Binding-site contacts:
Ligand atom C23 contacts residue MET82 of chain 1.A at 3.8 Å (hydrophobic).
Ligand atom C25 contacts residue GLY180 of chain 1.A at 3.7 Å.
Ligand atom F29 contacts residue PHE159 of chain 1.A at 3.2 Å.
Ligand atom C11 contacts residue ASP181 of chain 1.A at 3.3 Å.
Ligand atom C8 contacts residue MET110 of chain 1.A at 3.8 Å (hydrophobic).
Ligand atom F29 contacts residue LEU154 of chain 1.A at 3.3 Å.
Ligand atom C16 contacts residue PHE182 of chain 1.A at 3.6 Å (hydrophobic).
Ligand atom O31 contacts residue VAL90 of chain 1.A at 3.4 Å.
Ligand atom C16 contacts residue ASP181 of chain 1.A at 3.6 Å.
Ligand atom C8 contacts residue ALA59 of chain 1.A at 3.5 Å (hydrophobic).
Ligand atom N3 contacts residue MET110 of chain 1.A at 3.0 Å (h-bond).
Ligand atom O18 contacts residue LYS61 of chain 1.A at 3.1 Å.
Ligand atom C15 contacts residue MET107 of chain 1.A at 3.6 Å (hydrophobic).
Ligand atom C13 contacts residue ASP181 of chain 1.A at 3.1 Å.
Ligand atom N12 contacts residue ASP181 of chain 1.A at 3.0 Å (salt-bridge).
Ligand atom F30 contacts residue HIS161 of chain 1.A at 3.7 Å.
Ligand atom N9 contacts residue LEU109 of chain 1.A at 3.8 Å.
Ligand atom C25 contacts residue MET107 of chain 1.A at 3.6 Å (hydrophobic).
Ligand atom O19 contacts residue ASP181 of chain 1.A at 3.1 Å (salt-bridge).
Ligand atom N12 contacts residue MET107 of chain 1.A at 3.5 Å (h-bond).
Ligand atom F28 contacts residue ILE179 of chain 1.A at 3.4 Å.
Ligand atom C21 contacts residue ASP181 of chain 1.A at 3.2 Å.
Ligand atom O19 contacts residue GLY180 of chain 1.A at 3.4 Å.
Ligand atom O31 contacts residue MET82 of chain 1.A at 3.4 Å.
Ligand atom C5 contacts residue PHE182 of chain 1.A at 3.7 Å (hydrophobic).
Ligand atom F30 contacts residue PHE159 of chain 1.A at 3.6 Å.
Ligand atom C8 contacts residue GLU108 of chain 1.A at 3.2 Å.
Ligand atom O18 contacts residue MET107 of chain 1.A at 3.1 Å.
Ligand atom O31 contacts residue PHE85 of chain 1.A at 3.6 Å.
Ligand atom C15 contacts residue ASP181 of chain 1.A at 3.4 Å.
Ligand atom F28 contacts residue GLY180 of chain 1.A at 3.6 Å.
Ligand atom N14 contacts residue ASP181 of chain 1.A at 3.6 Å.
Ligand atom O32 contacts residue MET82 of chain 1.A at 3.8 Å.
Ligand atom O32 contacts residue PHE159 of chain 1.A at 3.6 Å.
Ligand atom C24 contacts residue MET82 of chain 1.A at 3.4 Å (hydrophobic).
Ligand atom C11 contacts residue MET107 of chain 1.A at 3.5 Å (hydrophobic).
Ligand atom N9 contacts residue MET110 of chain 1.A at 3.0 Å (h-bond).
Ligand atom N9 contacts residue GLU108 of chain 1.A at 3.8 Å.
Ligand atom F30 contacts residue ASP181 of chain 1.A at 3.7 Å.
Ligand atom F30 contacts residue GLY180 of chain 1.A at 3.6 Å.

Sequence of chain 1.A:
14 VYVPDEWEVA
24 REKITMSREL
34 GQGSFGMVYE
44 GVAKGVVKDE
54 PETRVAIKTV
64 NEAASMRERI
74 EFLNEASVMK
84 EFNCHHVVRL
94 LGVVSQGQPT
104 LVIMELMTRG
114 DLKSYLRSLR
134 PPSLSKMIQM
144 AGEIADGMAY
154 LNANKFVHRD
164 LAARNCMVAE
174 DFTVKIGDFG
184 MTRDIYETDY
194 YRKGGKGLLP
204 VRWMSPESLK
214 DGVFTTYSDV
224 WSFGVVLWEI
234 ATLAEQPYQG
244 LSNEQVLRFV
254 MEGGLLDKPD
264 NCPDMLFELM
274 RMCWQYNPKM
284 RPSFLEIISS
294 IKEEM

This small molecule binds to this protein.
Small molecule (SMILES): CC1(C)C(=O)N(c2ccc(S(=O)(=O)C(F)(F)F)cc2)C(=O)N1Cc1ccnc2[nH]ccc12